Binding-site contacts:
Ligand atom O6 contacts residue SER385 of chain 1.B at 3.6 Å.
Ligand atom O6 contacts residue TYR375 of chain 1.B at 4.4 Å.
Ligand atom C1 contacts residue ILE386 of chain 1.B at 4.2 Å (hydrophobic).
Ligand atom C6 contacts residue ILE386 of chain 1.B at 3.8 Å (hydrophobic).
Ligand atom C4 contacts residue ASN383 of chain 1.B at 4.2 Å.
Ligand atom O6 contacts residue GLU389 of chain 1.B at 4.0 Å.
Ligand atom C1 contacts residue GLN379 of chain 1.B at 4.0 Å.
Ligand atom C1 contacts residue ASN383 of chain 1.B at 1.4 Å.
Ligand atom C5 contacts residue ASN383 of chain 1.B at 3.6 Å.
Ligand atom O6 contacts residue ILE386 of chain 1.B at 3.6 Å.
Ligand atom O5 contacts residue GLN379 of chain 1.B at 4.4 Å.
Ligand atom O5 contacts residue ILE386 of chain 1.B at 3.2 Å.
Ligand atom O7 contacts residue GLN379 of chain 1.B at 3.4 Å.
Ligand atom O5 contacts residue ASN383 of chain 1.B at 2.3 Å (h-bond).
Ligand atom C7 contacts residue ASN383 of chain 1.B at 3.7 Å.
Ligand atom C6 contacts residue TYR375 of chain 1.B at 4.0 Å (hydrophobic).
Ligand atom C2 contacts residue ASN383 of chain 1.B at 2.5 Å.
Ligand atom N2 contacts residue GLN379 of chain 1.B at 4.5 Å.
Ligand atom C3 contacts residue ASN383 of chain 1.B at 3.8 Å.
Ligand atom O5 contacts residue SER385 of chain 1.B at 4.5 Å.
Ligand atom O7 contacts residue ASN383 of chain 1.B at 4.1 Å.
Ligand atom C5 contacts residue ILE386 of chain 1.B at 4.2 Å (hydrophobic).
Ligand atom O7 contacts residue LYS378 of chain 1.B at 4.2 Å.
Ligand atom N2 contacts residue ASN383 of chain 1.B at 3.0 Å (h-bond).
Ligand atom C2 contacts residue GLN379 of chain 1.B at 4.1 Å.
Ligand atom C7 contacts residue GLN379 of chain 1.B at 4.4 Å.

A protein and the small-molecule ligand that binds it are described below.
Small molecule (SMILES): CC(=O)N[C@@H]1[C@@H](O)[C@H](O)[C@@H](CO)O[C@H]1O

Sequence of chain 1.B:
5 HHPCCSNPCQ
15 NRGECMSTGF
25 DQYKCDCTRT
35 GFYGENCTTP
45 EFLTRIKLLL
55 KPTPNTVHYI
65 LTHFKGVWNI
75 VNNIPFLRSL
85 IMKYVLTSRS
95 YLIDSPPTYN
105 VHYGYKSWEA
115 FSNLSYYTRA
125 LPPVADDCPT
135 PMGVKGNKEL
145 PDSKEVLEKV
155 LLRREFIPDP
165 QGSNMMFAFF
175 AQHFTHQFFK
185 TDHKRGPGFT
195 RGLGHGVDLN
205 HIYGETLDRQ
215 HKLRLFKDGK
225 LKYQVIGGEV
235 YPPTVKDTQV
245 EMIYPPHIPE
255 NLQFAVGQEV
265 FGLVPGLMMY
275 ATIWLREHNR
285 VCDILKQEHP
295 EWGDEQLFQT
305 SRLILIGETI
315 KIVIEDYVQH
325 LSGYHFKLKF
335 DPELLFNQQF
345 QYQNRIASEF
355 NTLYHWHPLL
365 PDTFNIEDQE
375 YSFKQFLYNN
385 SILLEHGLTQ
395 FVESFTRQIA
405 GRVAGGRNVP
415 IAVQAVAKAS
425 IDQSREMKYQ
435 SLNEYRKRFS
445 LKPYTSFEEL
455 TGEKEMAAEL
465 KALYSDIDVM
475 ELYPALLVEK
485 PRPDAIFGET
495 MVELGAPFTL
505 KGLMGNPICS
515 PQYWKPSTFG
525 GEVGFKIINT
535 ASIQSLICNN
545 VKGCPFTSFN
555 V